Sequence of chain 39.B:
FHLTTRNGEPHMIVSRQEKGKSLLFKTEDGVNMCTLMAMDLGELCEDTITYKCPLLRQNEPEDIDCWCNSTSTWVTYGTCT

Sequence of chain 39.A:
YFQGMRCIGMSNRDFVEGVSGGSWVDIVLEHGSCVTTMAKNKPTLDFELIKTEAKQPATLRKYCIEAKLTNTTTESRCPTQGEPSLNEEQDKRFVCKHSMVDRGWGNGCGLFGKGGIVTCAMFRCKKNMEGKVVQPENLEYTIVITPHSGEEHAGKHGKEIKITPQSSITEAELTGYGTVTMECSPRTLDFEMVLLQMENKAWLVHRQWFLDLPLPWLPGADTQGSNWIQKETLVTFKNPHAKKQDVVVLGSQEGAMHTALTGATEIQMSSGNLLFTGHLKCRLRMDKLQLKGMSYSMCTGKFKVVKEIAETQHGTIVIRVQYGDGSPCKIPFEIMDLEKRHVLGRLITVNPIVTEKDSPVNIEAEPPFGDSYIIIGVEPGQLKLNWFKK

Binding-site contacts:
Ligand atom C6 contacts residue THR48 of chain 39.B at 4.4 Å.
Ligand atom O7 contacts residue ASN75 of chain 39.A at 3.2 Å (h-bond).
Ligand atom O5 contacts residue ASN75 of chain 39.A at 2.1 Å (h-bond).
Ligand atom O4 contacts residue NAG1 of chain 39.N at 1.6 Å.
Ligand atom O6 contacts residue CYS45 of chain 39.B at 3.4 Å (h-bond).
Ligand atom C2 contacts residue ASN75 of chain 39.A at 2.6 Å.
Ligand atom O7 contacts residue MET126 of chain 39.A at 3.1 Å.
Ligand atom C2 contacts residue NAG1 of chain 39.N at 4.1 Å.
Ligand atom N2 contacts residue ASN75 of chain 39.A at 3.0 Å (h-bond).
Ligand atom C4 contacts residue ASN75 of chain 39.A at 4.0 Å.
Ligand atom C5 contacts residue NAG1 of chain 39.N at 3.7 Å.
Ligand atom C8 contacts residue MET126 of chain 39.A at 3.7 Å (hydrophobic).
Ligand atom C7 contacts residue ASN75 of chain 39.A at 2.8 Å.
Ligand atom O6 contacts residue ASN75 of chain 39.A at 3.8 Å.
Ligand atom C6 contacts residue ASN75 of chain 39.A at 3.8 Å.
Ligand atom C6 contacts residue NAG1 of chain 39.N at 3.4 Å.
Ligand atom C3 contacts residue NAG1 of chain 39.N at 3.3 Å.
Ligand atom C5 contacts residue ASN75 of chain 39.A at 3.2 Å.
Ligand atom O3 contacts residue NAG1 of chain 39.N at 2.4 Å (h-bond).
Ligand atom C7 contacts residue MET126 of chain 39.A at 3.8 Å (hydrophobic).
Ligand atom O6 contacts residue NAG1 of chain 39.N at 4.1 Å.
Ligand atom C6 contacts residue CYS45 of chain 39.B at 4.4 Å (hydrophobic).
Ligand atom O5 contacts residue THR48 of chain 39.B at 4.0 Å.
Ligand atom C3 contacts residue ASN75 of chain 39.A at 3.5 Å.
Ligand atom C1 contacts residue ASN75 of chain 39.A at 1.3 Å.
Ligand atom O6 contacts residue THR48 of chain 39.B at 4.0 Å.
Ligand atom O6 contacts residue GLU46 of chain 39.B at 3.8 Å.
Ligand atom C8 contacts residue PHE98 of chain 39.A at 3.6 Å (hydrophobic).
Ligand atom C4 contacts residue NAG1 of chain 39.N at 2.9 Å.
Ligand atom C8 contacts residue ASN75 of chain 39.A at 3.0 Å.

This small molecule binds to this protein.
Small molecule (SMILES): CC(=O)N[C@@H]1[C@@H](O)[C@H](O)[C@@H](CO)O[C@H]1O